Binding-site contacts:
Ligand atom O7 contacts residue TYR28 of chain 1.A at 3.7 Å.
Ligand atom C5 contacts residue ASN61 of chain 1.A at 3.7 Å.
Ligand atom O7 contacts residue ASN61 of chain 1.A at 4.4 Å.
Ligand atom C1 contacts residue TYR28 of chain 1.A at 4.0 Å (hydrophobic).
Ligand atom C4 contacts residue ASN61 of chain 1.A at 4.3 Å.
Ligand atom C2 contacts residue ASN61 of chain 1.A at 2.4 Å.
Ligand atom C2 contacts residue TYR28 of chain 1.A at 4.5 Å (hydrophobic).
Ligand atom N2 contacts residue TYR28 of chain 1.A at 3.5 Å.
Ligand atom C1 contacts residue ASN61 of chain 1.A at 1.4 Å.
Ligand atom N2 contacts residue ASN61 of chain 1.A at 2.7 Å (h-bond).
Ligand atom C7 contacts residue TYR28 of chain 1.A at 3.9 Å (hydrophobic).
Ligand atom O5 contacts residue ASN61 of chain 1.A at 2.5 Å (h-bond).
Ligand atom C3 contacts residue ASN61 of chain 1.A at 3.7 Å.
Ligand atom C8 contacts residue ASN61 of chain 1.A at 4.2 Å.
Ligand atom C7 contacts residue ASN61 of chain 1.A at 3.6 Å.

Sequence of chain 1.A:
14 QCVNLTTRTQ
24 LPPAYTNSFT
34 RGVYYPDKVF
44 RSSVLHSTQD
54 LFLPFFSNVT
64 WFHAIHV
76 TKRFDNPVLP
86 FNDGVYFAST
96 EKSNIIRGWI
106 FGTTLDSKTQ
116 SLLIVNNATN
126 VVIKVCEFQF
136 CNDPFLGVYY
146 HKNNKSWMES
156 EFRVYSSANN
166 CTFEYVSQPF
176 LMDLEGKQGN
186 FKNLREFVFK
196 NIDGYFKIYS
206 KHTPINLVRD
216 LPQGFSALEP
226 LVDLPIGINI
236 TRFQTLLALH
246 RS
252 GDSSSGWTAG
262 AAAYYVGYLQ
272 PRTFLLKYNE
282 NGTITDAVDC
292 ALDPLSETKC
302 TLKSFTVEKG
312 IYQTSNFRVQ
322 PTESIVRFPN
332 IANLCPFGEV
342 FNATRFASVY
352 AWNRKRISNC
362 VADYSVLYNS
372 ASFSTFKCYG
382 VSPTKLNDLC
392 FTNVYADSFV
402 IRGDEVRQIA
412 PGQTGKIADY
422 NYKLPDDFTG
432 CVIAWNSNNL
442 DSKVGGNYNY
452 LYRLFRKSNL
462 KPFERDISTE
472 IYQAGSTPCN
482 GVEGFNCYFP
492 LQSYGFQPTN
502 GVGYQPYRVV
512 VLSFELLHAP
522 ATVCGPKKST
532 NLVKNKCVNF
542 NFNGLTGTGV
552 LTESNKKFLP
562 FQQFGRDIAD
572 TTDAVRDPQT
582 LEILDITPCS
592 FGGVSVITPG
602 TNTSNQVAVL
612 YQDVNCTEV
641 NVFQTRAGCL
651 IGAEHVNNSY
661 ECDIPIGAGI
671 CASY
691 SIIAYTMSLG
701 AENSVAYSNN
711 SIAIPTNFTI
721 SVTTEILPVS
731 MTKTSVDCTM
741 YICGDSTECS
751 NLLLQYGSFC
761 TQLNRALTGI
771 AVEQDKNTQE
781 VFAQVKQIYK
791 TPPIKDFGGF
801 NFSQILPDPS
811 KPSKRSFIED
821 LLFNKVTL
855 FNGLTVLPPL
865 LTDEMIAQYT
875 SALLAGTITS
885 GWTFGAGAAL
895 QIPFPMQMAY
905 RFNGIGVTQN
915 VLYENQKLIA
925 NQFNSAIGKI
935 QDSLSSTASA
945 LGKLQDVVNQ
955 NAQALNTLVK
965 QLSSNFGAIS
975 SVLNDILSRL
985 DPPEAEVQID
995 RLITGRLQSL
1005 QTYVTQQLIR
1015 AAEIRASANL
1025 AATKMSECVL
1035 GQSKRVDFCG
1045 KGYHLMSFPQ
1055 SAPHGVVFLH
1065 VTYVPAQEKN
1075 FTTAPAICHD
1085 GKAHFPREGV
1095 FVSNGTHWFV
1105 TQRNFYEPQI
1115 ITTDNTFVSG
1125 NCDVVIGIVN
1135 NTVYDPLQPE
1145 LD

This small molecule binds to this protein.
Small molecule (SMILES): CC(=O)N[C@H]1[C@H](O[C@H]2[C@H](O)[C@@H](NC(C)=O)CO[C@@H]2CO)O[C@H](CO)[C@@H](O)[C@@H]1O